Binding-site contacts:
Ligand atom O6 contacts residue ASN32 of chain 1.A at 2.9 Å (h-bond).
Ligand atom C8 contacts residue GLU40 of chain 1.A at 3.5 Å.
Ligand atom O3 contacts residue ASP148 of chain 1.A at 3.5 Å (salt-bridge).
Ligand atom O3 contacts residue HIS149 of chain 1.A at 3.2 Å.
Ligand atom O11 contacts residue GLU89 of chain 1.A at 2.7 Å (salt-bridge).
Ligand atom O11 contacts residue ASP151 of chain 1.A at 3.3 Å (salt-bridge).
Ligand atom C9 contacts residue ALA1 of chain 1.B at 2.4 Å (hydrophobic).
Ligand atom C9 contacts residue SER29 of chain 1.A at 3.4 Å.
Ligand atom C11 contacts residue SER29 of chain 1.A at 3.1 Å.
Ligand atom C11 contacts residue ALA1 of chain 1.B at 3.5 Å (hydrophobic).
Ligand atom O6 contacts residue GLU40 of chain 1.A at 2.6 Å (salt-bridge).
Ligand atom O11 contacts residue HIS28 of chain 1.A at 3.1 Å (h-bond).
Ligand atom C6 contacts residue GLU40 of chain 1.A at 3.5 Å.
Ligand atom C10 contacts residue GLU89 of chain 1.A at 3.5 Å.
Ligand atom C11 contacts residue ASP151 of chain 1.A at 3.3 Å.
Ligand atom C2 contacts residue THR30 of chain 1.A at 3.3 Å.
Ligand atom C10 contacts residue ALA1 of chain 1.C at 1.3 Å (hydrophobic).
Ligand atom O11 contacts residue ASN39 of chain 1.A at 3.3 Å.
Ligand atom O1 contacts residue ARG46 of chain 1.A at 3.0 Å (salt-bridge).
Ligand atom O6 contacts residue ASP148 of chain 1.A at 2.9 Å (salt-bridge).
Ligand atom C8 contacts residue DGL2 of chain 1.C at 3.5 Å.
Ligand atom O4 contacts residue ASP148 of chain 1.A at 2.8 Å (salt-bridge).
Ligand atom C10 contacts residue ALA1 of chain 1.B at 1.3 Å (hydrophobic).
Ligand atom O11 contacts residue ALA1 of chain 1.B at 2.2 Å (h-bond).
Ligand atom O3 contacts residue ALA1 of chain 1.B at 2.5 Å (h-bond).
Ligand atom C11 contacts residue ALA1 of chain 1.C at 3.4 Å (hydrophobic).
Ligand atom N2 contacts residue THR30 of chain 1.A at 2.7 Å (h-bond).
Ligand atom O3 contacts residue ALA1 of chain 1.C at 3.4 Å (h-bond).
Ligand atom C3 contacts residue THR30 of chain 1.A at 3.2 Å.
Ligand atom O6 contacts residue HIS149 of chain 1.A at 2.9 Å (h-bond).
Ligand atom O7 contacts residue HIS149 of chain 1.A at 3.3 Å.
Ligand atom O5 contacts residue ASN32 of chain 1.A at 3.5 Å (h-bond).
Ligand atom O7 contacts residue VAL150 of chain 1.A at 2.9 Å (h-bond).
Ligand atom C4 contacts residue ASP148 of chain 1.A at 3.4 Å.
Ligand atom O7 contacts residue ARG46 of chain 1.A at 3.0 Å (salt-bridge).
Ligand atom O5 contacts residue HIS149 of chain 1.A at 3.1 Å (h-bond).
Ligand atom C9 contacts residue ALA1 of chain 1.C at 2.4 Å (hydrophobic).
Ligand atom N2 contacts residue ALA1 of chain 1.C at 3.3 Å (h-bond).
Ligand atom C1 contacts residue ARG46 of chain 1.A at 3.3 Å.
Ligand atom O11 contacts residue ALA1 of chain 1.C at 2.2 Å (h-bond).

This protein binds this small molecule.
Small molecule (SMILES): CO[C@@H]1O[C@H](CO)[C@@H](O[C@@H]2O[C@H](CO)[C@@H](O[C@@H]3O[C@H](CO)[C@@H](O[C@@H]4O[C@H](CO)[C@@H](O)[C@H](O)[C@H]4NC(C)=O)[C@H](O[C@H](C)C=O)[C@H]3NC(C)=O)[C@H](O)[C@H]2NC(C)=O)[C@H](O[C@H](C)C=O)[C@H]1NC(C)=O

Sequence of chain 1.A:
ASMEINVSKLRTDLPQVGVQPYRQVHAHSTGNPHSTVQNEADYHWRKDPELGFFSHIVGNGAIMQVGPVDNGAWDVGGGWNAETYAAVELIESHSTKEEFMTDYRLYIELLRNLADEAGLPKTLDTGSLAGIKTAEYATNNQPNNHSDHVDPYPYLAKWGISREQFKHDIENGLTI

Sequence of chain 1.B:
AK

Sequence of chain 1.C:
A